The protein below binds the small molecule below.
Small molecule (SMILES): CN(C)c1ccc(C(=O)O)cn1

Binding-site contacts:
Ligand atom C contacts residue ILE134 of chain 1.A at 3.9 Å (hydrophobic).
Ligand atom N contacts residue ILE134 of chain 1.A at 3.6 Å.
Ligand atom C7 contacts residue MET66 of chain 1.A at 3.9 Å (hydrophobic).
Ligand atom C2 contacts residue ILE134 of chain 1.A at 3.7 Å (hydrophobic).
Ligand atom C contacts residue GLU133 of chain 1.A at 4.2 Å.
Ligand atom C1 contacts residue ILE134 of chain 1.A at 4.3 Å (hydrophobic).
Ligand atom C4 contacts residue ILE134 of chain 1.A at 4.4 Å (hydrophobic).
Ligand atom C1 contacts residue GLU133 of chain 1.A at 2.9 Å.
Ligand atom O contacts residue MET66 of chain 1.A at 3.9 Å.
Ligand atom N contacts residue GLU133 of chain 1.A at 4.2 Å.
Ligand atom C4 contacts residue MET125 of chain 1.A at 3.4 Å (hydrophobic).
Ligand atom O1 contacts residue HIS124 of chain 1.A at 2.7 Å (h-bond).
Ligand atom C3 contacts residue ARG130 of chain 1.A at 4.1 Å.
Ligand atom C7 contacts residue ILE134 of chain 1.A at 4.3 Å (hydrophobic).
Ligand atom O1 contacts residue MET66 of chain 1.A at 3.8 Å.
Ligand atom C contacts residue LEU137 of chain 1.A at 3.7 Å (hydrophobic).
Ligand atom O contacts residue HIS124 of chain 1.A at 3.2 Å.
Ligand atom C3 contacts residue MET125 of chain 1.A at 4.2 Å (hydrophobic).
Ligand atom C5 contacts residue MET125 of chain 1.A at 4.1 Å (hydrophobic).
Ligand atom C contacts residue GLU72 of chain 1.A at 4.4 Å.
Ligand atom C6 contacts residue HIS124 of chain 1.A at 3.5 Å.
Ligand atom C6 contacts residue MET125 of chain 1.A at 4.1 Å (hydrophobic).
Ligand atom N1 contacts residue ILE134 of chain 1.A at 3.9 Å.
Ligand atom C3 contacts residue ILE134 of chain 1.A at 3.9 Å (hydrophobic).
Ligand atom C1 contacts residue ARG130 of chain 1.A at 4.2 Å.
Ligand atom C4 contacts residue MET66 of chain 1.A at 3.9 Å (hydrophobic).
Ligand atom C5 contacts residue MET66 of chain 1.A at 3.5 Å (hydrophobic).
Ligand atom C6 contacts residue MET66 of chain 1.A at 3.5 Å (hydrophobic).
Ligand atom O contacts residue MET125 of chain 1.A at 2.9 Å (h-bond).

Sequence of chain 1.A:
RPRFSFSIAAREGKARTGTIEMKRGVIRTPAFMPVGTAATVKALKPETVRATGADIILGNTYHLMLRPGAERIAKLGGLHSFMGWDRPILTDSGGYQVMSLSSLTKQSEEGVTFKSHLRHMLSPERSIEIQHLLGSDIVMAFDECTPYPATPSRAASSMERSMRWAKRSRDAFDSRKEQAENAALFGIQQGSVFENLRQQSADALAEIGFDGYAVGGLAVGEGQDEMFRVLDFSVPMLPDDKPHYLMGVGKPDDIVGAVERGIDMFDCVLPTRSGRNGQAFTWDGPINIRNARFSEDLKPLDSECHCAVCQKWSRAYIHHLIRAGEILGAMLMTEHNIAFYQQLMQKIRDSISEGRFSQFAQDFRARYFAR